A small-molecule ligand and the protein it binds are described below.
Small molecule (SMILES): CC(C)(C)c1cccc(C(=O)NCC2(NC(=O)c3cccc4nocc34)CCCC2)c1

Binding-site contacts:
Ligand atom N28 contacts residue PRO152 of chain 2.A at 3.6 Å.
Ligand atom C18 contacts residue TYR123 of chain 2.A at 3.2 Å (hydrophobic).
Ligand atom N20 contacts residue PRO97 of chain 2.A at 3.6 Å.
Ligand atom C19 contacts residue GLY148 of chain 2.A at 3.7 Å.
Ligand atom O29 contacts residue LEU95 of chain 2.A at 3.5 Å.
Ligand atom C16 contacts residue PRO97 of chain 2.A at 3.4 Å (hydrophobic).
Ligand atom O29 contacts residue TRP139 of chain 2.A at 3.7 Å.
Ligand atom C23 contacts residue PRO97 of chain 2.A at 3.8 Å (hydrophobic).
Ligand atom C1 contacts residue LEU184 of chain 1.A at 3.7 Å (hydrophobic).
Ligand atom O12 contacts residue LEU146 of chain 2.A at 3.1 Å (h-bond).
Ligand atom C26 contacts residue GLY142 of chain 2.A at 3.2 Å.
Ligand atom C31 contacts residue PRO97 of chain 2.A at 3.8 Å (hydrophobic).
Ligand atom C30 contacts residue SER96 of chain 2.A at 3.4 Å.
Ligand atom C26 contacts residue SER140 of chain 2.A at 3.7 Å.
Ligand atom N28 contacts residue SER140 of chain 2.A at 3.4 Å.
Ligand atom N28 contacts residue ILE141 of chain 2.A at 3.1 Å (h-bond).
Ligand atom C19 contacts residue THR147 of chain 2.A at 3.7 Å.
Ligand atom C11 contacts residue PRO97 of chain 2.A at 3.8 Å (hydrophobic).
Ligand atom C3 contacts residue GLY182 of chain 1.A at 2.8 Å.
Ligand atom C7 contacts residue LEU183 of chain 1.A at 3.7 Å (hydrophobic).
Ligand atom O12 contacts residue TYR144 of chain 2.A at 3.5 Å (h-bond).
Ligand atom O29 contacts residue PRO152 of chain 2.A at 3.4 Å.
Ligand atom C30 contacts residue LEU95 of chain 2.A at 3.4 Å (hydrophobic).
Ligand atom C21 contacts residue PRO97 of chain 2.A at 3.6 Å (hydrophobic).
Ligand atom C11 contacts residue VAL145 of chain 2.A at 3.8 Å (hydrophobic).
Ligand atom C25 contacts residue TYR144 of chain 2.A at 2.9 Å (hydrophobic).
Ligand atom C25 contacts residue GLY142 of chain 2.A at 3.4 Å.
Ligand atom C10 contacts residue PRO97 of chain 2.A at 3.7 Å (hydrophobic).
Ligand atom C7 contacts residue ASP185 of chain 1.A at 3.3 Å.
Ligand atom C4 contacts residue TYR144 of chain 2.A at 3.7 Å (hydrophobic).
Ligand atom N13 contacts residue PRO97 of chain 2.A at 3.7 Å.
Ligand atom C8 contacts residue ASP185 of chain 1.A at 3.8 Å.
Ligand atom C24 contacts residue TYR144 of chain 2.A at 3.3 Å (hydrophobic).
Ligand atom C30 contacts residue PRO152 of chain 2.A at 3.8 Å (hydrophobic).
Ligand atom C6 contacts residue LEU183 of chain 1.A at 3.2 Å (hydrophobic).
Ligand atom C24 contacts residue PRO97 of chain 2.A at 3.8 Å (hydrophobic).
Ligand atom C14 contacts residue LEU146 of chain 2.A at 3.5 Å (hydrophobic).
Ligand atom O29 contacts residue SER96 of chain 2.A at 3.3 Å (h-bond).
Ligand atom O12 contacts residue VAL145 of chain 2.A at 3.0 Å.
Ligand atom C3 contacts residue LEU183 of chain 1.A at 3.5 Å (hydrophobic).

Sequence of chain 2.A:
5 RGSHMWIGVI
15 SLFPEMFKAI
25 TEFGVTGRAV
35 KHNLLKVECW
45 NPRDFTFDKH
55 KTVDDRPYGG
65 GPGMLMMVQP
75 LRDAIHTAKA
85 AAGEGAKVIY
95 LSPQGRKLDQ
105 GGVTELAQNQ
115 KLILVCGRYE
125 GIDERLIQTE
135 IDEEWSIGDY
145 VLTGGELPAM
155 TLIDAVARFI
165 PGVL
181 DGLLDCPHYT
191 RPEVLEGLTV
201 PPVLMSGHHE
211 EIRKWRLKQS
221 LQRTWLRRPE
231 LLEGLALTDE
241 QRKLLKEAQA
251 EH

Sequence of chain 1.A:
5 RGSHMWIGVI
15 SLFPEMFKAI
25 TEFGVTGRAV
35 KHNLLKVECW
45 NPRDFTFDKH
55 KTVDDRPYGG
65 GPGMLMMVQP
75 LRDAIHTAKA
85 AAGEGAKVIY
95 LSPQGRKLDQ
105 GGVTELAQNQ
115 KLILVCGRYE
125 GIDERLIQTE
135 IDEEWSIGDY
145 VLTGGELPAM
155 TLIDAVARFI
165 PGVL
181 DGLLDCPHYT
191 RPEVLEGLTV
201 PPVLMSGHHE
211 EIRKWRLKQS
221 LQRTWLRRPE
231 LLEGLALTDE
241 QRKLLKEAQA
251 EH